Sequence of chain 1.A:
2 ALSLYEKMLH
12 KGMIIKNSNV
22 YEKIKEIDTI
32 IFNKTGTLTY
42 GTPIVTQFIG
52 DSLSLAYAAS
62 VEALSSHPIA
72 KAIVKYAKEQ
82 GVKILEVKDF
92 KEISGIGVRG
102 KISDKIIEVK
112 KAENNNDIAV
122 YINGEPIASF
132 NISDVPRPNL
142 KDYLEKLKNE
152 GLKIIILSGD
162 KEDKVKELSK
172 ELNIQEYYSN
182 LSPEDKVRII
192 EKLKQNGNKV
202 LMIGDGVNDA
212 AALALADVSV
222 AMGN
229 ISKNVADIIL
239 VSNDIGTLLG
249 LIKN

Binding-site contacts:
Ligand atom C' contacts residue ILE70 of chain 1.A at 3.5 Å (hydrophobic).
Ligand atom C2 contacts residue VAL110 of chain 1.A at 3.6 Å (hydrophobic).
Ligand atom CM' contacts residue HIS68 of chain 1.A at 3.4 Å.
Ligand atom C1B contacts residue ILE97 of chain 1.A at 2.9 Å (hydrophobic).
Ligand atom C6' contacts residue PRO44 of chain 1.A at 3.7 Å (hydrophobic).
Ligand atom C6' contacts residue THR36 of chain 1.A at 3.6 Å.
Ligand atom C1' contacts residue PRO44 of chain 1.A at 3.8 Å (hydrophobic).
Ligand atom C5 contacts residue GLY98 of chain 1.A at 3.9 Å.
Ligand atom C6' contacts residue THR43 of chain 1.A at 3.9 Å.
Ligand atom O5' contacts residue GLY96 of chain 1.A at 3.8 Å.
Ligand atom N3 contacts residue LYS111 of chain 1.A at 3.9 Å.
Ligand atom N9 contacts residue ILE97 of chain 1.A at 3.1 Å (h-bond).
Ligand atom N3 contacts residue ILE119 of chain 1.A at 3.9 Å.
Ligand atom O'M contacts residue ASP135 of chain 1.A at 3.9 Å.
Ligand atom C5B contacts residue GLY96 of chain 1.A at 3.3 Å.
Ligand atom O1B contacts residue HIS68 of chain 1.A at 3.6 Å.
Ligand atom N6 contacts residue GLU63 of chain 1.A at 3.3 Å (salt-bridge).
Ligand atom O2' contacts residue ILE119 of chain 1.A at 3.4 Å.
Ligand atom CM' contacts residue ILE70 of chain 1.A at 3.8 Å (hydrophobic).
Ligand atom N1 contacts residue GLU63 of chain 1.A at 2.7 Å (salt-bridge).
Ligand atom C6' contacts residue GLY42 of chain 1.A at 3.2 Å.
Ligand atom O3A contacts residue HIS68 of chain 1.A at 3.3 Å (h-bond).
Ligand atom O'M contacts residue PRO44 of chain 1.A at 3.7 Å.
Ligand atom C6' contacts residue ASP135 of chain 1.A at 3.5 Å.
Ligand atom N7 contacts residue HIS68 of chain 1.A at 3.5 Å.
Ligand atom O4' contacts residue ILE97 of chain 1.A at 2.8 Å (h-bond).
Ligand atom C5' contacts residue THR36 of chain 1.A at 3.9 Å.
Ligand atom O'M contacts residue SER134 of chain 1.A at 3.8 Å.
Ligand atom C8 contacts residue HIS68 of chain 1.A at 3.9 Å.
Ligand atom O2' contacts residue LYS112 of chain 1.A at 3.5 Å.
Ligand atom C2 contacts residue GLU63 of chain 1.A at 3.2 Å.
Ligand atom C4 contacts residue GLY98 of chain 1.A at 3.8 Å.
Ligand atom C5' contacts residue GLY42 of chain 1.A at 3.4 Å.
Ligand atom O2A contacts residue GLY96 of chain 1.A at 3.9 Å.
Ligand atom N6 contacts residue HIS68 of chain 1.A at 3.9 Å.
Ligand atom C6 contacts residue GLU63 of chain 1.A at 3.8 Å.
Ligand atom C4 contacts residue ILE97 of chain 1.A at 3.5 Å (hydrophobic).
Ligand atom C8 contacts residue ILE97 of chain 1.A at 3.6 Å (hydrophobic).
Ligand atom C1' contacts residue ASP135 of chain 1.A at 3.4 Å.
Ligand atom O4' contacts residue GLY96 of chain 1.A at 3.9 Å.

The small molecule below binds the protein below.
Small molecule (SMILES): C[C@H](OP(=O)(O)OP(=O)(O)OP(=O)(O)OC[C@H]1O[C@@H](n2cnc3c(N)ncnc32)[C@H](O)[C@@H]1O)c1ccccc1[N+](=O)[O-]